Sequence of chain 1.B:
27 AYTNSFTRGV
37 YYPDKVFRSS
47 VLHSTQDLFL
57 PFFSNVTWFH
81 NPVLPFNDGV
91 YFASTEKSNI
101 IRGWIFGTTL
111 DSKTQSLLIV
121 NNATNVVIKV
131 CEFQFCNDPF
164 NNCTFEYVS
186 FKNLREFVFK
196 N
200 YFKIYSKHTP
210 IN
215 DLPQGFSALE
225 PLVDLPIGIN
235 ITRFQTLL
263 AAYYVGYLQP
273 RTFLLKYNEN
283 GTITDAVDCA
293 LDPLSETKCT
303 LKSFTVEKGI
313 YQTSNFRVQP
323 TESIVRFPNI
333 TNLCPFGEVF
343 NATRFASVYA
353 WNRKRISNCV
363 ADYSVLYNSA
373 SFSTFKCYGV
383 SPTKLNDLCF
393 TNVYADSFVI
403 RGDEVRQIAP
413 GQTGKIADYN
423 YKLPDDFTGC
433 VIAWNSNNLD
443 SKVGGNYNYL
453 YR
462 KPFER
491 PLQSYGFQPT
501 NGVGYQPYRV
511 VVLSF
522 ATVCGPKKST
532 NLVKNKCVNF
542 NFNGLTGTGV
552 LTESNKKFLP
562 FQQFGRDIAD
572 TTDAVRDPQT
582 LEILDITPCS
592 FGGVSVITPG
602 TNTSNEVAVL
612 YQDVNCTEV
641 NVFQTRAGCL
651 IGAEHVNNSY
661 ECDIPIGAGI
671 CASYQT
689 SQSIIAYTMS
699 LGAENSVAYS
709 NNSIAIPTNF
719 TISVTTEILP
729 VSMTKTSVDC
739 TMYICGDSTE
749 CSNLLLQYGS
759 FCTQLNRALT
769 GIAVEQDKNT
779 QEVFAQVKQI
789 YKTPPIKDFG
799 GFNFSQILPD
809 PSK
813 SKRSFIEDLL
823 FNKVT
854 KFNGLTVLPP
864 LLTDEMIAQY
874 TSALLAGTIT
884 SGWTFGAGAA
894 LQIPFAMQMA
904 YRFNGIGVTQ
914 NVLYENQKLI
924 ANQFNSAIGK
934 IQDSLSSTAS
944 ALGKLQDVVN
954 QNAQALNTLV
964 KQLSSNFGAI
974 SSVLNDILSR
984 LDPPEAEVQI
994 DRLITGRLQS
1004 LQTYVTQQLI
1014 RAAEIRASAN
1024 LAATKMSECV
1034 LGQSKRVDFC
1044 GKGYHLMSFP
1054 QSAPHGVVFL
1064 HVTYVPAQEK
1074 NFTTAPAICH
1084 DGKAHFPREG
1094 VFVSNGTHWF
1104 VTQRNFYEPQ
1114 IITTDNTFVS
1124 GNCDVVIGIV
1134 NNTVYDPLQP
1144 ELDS

The protein below binds the small molecule below.
Small molecule (SMILES): CC(=O)N[C@@H]1[C@@H](O)[C@H](O)[C@@H](CO)O[C@H]1O

Binding-site contacts:
Ligand atom C8 contacts residue PHE1109 of chain 1.B at 4.0 Å (hydrophobic).
Ligand atom C1 contacts residue LEU922 of chain 1.B at 4.5 Å (hydrophobic).
Ligand atom O7 contacts residue ASN717 of chain 1.B at 4.1 Å.
Ligand atom C4 contacts residue ASN717 of chain 1.B at 4.2 Å.
Ligand atom O5 contacts residue ASN717 of chain 1.B at 2.3 Å (h-bond).
Ligand atom N2 contacts residue ASN717 of chain 1.B at 3.0 Å (h-bond).
Ligand atom C2 contacts residue ASN717 of chain 1.B at 2.5 Å.
Ligand atom C4 contacts residue LEU922 of chain 1.B at 4.1 Å (hydrophobic).
Ligand atom C3 contacts residue LEU922 of chain 1.B at 3.8 Å (hydrophobic).
Ligand atom C8 contacts residue THR716 of chain 1.B at 4.4 Å.
Ligand atom C5 contacts residue LEU922 of chain 1.B at 3.9 Å (hydrophobic).
Ligand atom C3 contacts residue ASN717 of chain 1.B at 3.8 Å.
Ligand atom O4 contacts residue LEU922 of chain 1.B at 4.0 Å.
Ligand atom C7 contacts residue ASN717 of chain 1.B at 3.7 Å.
Ligand atom C5 contacts residue ASN717 of chain 1.B at 3.6 Å.
Ligand atom C1 contacts residue ASN717 of chain 1.B at 1.4 Å.